The small molecule below binds the protein below.
Small molecule (SMILES): CC(=O)N[C@@H]1[C@@H](O)[C@H](O)[C@@H](CO)O[C@H]1O

Binding-site contacts:
Ligand atom C8 contacts residue ASN307 of chain 1.A at 3.8 Å.
Ligand atom O5 contacts residue GLN284 of chain 1.A at 4.2 Å.
Ligand atom C3 contacts residue ASN311 of chain 1.A at 3.8 Å.
Ligand atom C8 contacts residue SER280 of chain 1.A at 4.2 Å.
Ligand atom N2 contacts residue ASN311 of chain 1.A at 2.7 Å (h-bond).
Ligand atom O7 contacts residue ASN311 of chain 1.A at 4.0 Å.
Ligand atom C4 contacts residue ASN311 of chain 1.A at 4.3 Å.
Ligand atom O5 contacts residue ASN311 of chain 1.A at 2.6 Å (h-bond).
Ligand atom C7 contacts residue ASN311 of chain 1.A at 3.7 Å.
Ligand atom C1 contacts residue GLN284 of chain 1.A at 4.2 Å.
Ligand atom C8 contacts residue GLN310 of chain 1.A at 4.3 Å.
Ligand atom C7 contacts residue GLN284 of chain 1.A at 4.4 Å.
Ligand atom C2 contacts residue GLN284 of chain 1.A at 4.0 Å.
Ligand atom N2 contacts residue GLN310 of chain 1.A at 3.9 Å.
Ligand atom C2 contacts residue ASN311 of chain 1.A at 2.5 Å.
Ligand atom C7 contacts residue SER280 of chain 1.A at 4.2 Å.
Ligand atom C1 contacts residue ASN311 of chain 1.A at 1.5 Å.
Ligand atom O7 contacts residue SER280 of chain 1.A at 3.4 Å.
Ligand atom O7 contacts residue GLN284 of chain 1.A at 3.4 Å (h-bond).
Ligand atom C5 contacts residue ASN311 of chain 1.A at 3.8 Å.

Sequence of chain 1.A:
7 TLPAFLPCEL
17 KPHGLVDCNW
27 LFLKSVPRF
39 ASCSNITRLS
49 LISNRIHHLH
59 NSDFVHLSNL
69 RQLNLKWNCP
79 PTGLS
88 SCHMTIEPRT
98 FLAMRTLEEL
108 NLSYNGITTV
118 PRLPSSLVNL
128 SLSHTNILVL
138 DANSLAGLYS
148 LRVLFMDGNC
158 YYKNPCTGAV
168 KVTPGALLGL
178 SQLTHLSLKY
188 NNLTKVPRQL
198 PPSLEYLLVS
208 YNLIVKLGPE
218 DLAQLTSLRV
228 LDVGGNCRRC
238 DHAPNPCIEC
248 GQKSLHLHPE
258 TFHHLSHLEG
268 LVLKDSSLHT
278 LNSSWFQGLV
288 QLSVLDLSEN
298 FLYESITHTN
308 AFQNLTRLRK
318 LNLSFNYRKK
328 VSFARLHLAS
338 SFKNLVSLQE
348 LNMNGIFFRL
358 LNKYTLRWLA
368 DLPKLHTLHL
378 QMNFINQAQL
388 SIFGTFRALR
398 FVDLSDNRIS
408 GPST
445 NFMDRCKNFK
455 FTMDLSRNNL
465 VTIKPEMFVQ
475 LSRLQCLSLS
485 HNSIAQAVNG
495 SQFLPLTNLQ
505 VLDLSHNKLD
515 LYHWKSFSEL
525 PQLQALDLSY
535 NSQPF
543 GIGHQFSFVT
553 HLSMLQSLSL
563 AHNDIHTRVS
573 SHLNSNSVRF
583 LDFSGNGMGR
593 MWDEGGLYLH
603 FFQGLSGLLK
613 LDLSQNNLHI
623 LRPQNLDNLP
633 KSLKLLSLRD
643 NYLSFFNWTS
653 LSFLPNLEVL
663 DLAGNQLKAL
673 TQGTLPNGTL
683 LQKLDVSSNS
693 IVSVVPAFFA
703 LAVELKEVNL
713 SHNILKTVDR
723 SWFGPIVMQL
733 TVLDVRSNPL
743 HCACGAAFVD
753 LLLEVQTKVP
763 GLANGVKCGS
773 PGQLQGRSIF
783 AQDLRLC